Sequence of chain 8.A:
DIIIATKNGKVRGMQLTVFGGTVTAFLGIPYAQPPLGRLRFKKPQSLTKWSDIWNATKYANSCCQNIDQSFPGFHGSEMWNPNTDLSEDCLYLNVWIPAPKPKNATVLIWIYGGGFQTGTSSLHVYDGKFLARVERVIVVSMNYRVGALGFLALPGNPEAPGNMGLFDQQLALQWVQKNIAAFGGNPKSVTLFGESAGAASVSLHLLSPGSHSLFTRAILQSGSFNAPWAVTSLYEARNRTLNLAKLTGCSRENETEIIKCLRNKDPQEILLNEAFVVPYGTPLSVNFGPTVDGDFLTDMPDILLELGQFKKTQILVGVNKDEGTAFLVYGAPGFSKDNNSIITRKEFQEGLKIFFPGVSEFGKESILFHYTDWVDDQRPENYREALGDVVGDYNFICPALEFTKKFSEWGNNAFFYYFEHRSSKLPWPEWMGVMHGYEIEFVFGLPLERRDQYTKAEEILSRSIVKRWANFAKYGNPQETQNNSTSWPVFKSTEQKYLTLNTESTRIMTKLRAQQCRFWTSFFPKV

Binding-site contacts:
Ligand atom C1 contacts residue ASN341 of chain 8.A at 1.4 Å.
Ligand atom C7 contacts residue ASN342 of chain 8.A at 4.4 Å.
Ligand atom O7 contacts residue GLY336 of chain 8.A at 3.4 Å (h-bond).
Ligand atom C6 contacts residue ASN341 of chain 8.A at 4.5 Å.
Ligand atom C6 contacts residue PHE337 of chain 8.A at 4.2 Å (hydrophobic).
Ligand atom C6 contacts residue SER338 of chain 8.A at 4.2 Å.
Ligand atom C1 contacts residue SER338 of chain 8.A at 3.9 Å.
Ligand atom N2 contacts residue GLY336 of chain 8.A at 4.5 Å.
Ligand atom C4 contacts residue ASN341 of chain 8.A at 4.2 Å.
Ligand atom C3 contacts residue ASN341 of chain 8.A at 3.8 Å.
Ligand atom C7 contacts residue ASN341 of chain 8.A at 3.5 Å.
Ligand atom O4 contacts residue GLY336 of chain 8.A at 3.9 Å.
Ligand atom C6 contacts residue SER338 of chain 8.A at 3.6 Å.
Ligand atom C6 contacts residue ASP340 of chain 8.A at 4.3 Å.
Ligand atom C5 contacts residue ASN341 of chain 8.A at 3.5 Å.
Ligand atom C2 contacts residue ASN341 of chain 8.A at 2.6 Å.
Ligand atom C5 contacts residue ASN341 of chain 8.A at 4.3 Å.
Ligand atom O5 contacts residue SER338 of chain 8.A at 3.4 Å.
Ligand atom O5 contacts residue ASN341 of chain 8.A at 2.2 Å (h-bond).
Ligand atom O7 contacts residue ASN341 of chain 8.A at 4.3 Å.
Ligand atom N2 contacts residue ASN341 of chain 8.A at 3.1 Å (h-bond).
Ligand atom C1 contacts residue GLY336 of chain 8.A at 4.3 Å.
Ligand atom C8 contacts residue ASN341 of chain 8.A at 3.3 Å.
Ligand atom C6 contacts residue ASN341 of chain 8.A at 4.1 Å.
Ligand atom C5 contacts residue SER338 of chain 8.A at 3.8 Å.
Ligand atom O7 contacts residue PRO335 of chain 8.A at 4.2 Å.
Ligand atom O5 contacts residue SER338 of chain 8.A at 4.2 Å.
Ligand atom C5 contacts residue GLY336 of chain 8.A at 4.2 Å.
Ligand atom O7 contacts residue ASN342 of chain 8.A at 3.6 Å (h-bond).
Ligand atom C3 contacts residue GLY336 of chain 8.A at 4.1 Å.
Ligand atom C7 contacts residue GLY336 of chain 8.A at 4.5 Å.

The small molecule below binds the protein below.
Small molecule (SMILES): CC(=O)N[C@H]1[C@H](O[C@H]2[C@H](O)[C@@H](NC(C)=O)CO[C@@H]2CO[C@H]2O[C@@H](C)[C@@H](O)[C@@H](O)[C@@H]2O)O[C@H](CO)[C@@H](O)[C@@H]1O